Binding-site contacts:
Ligand atom O18 contacts residue ASP151 of chain 1.A at 3.4 Å (salt-bridge).
Ligand atom C21 contacts residue LYS42 of chain 1.A at 3.4 Å.
Ligand atom C20 contacts residue ASP151 of chain 1.A at 3.2 Å.
Ligand atom C14 contacts residue MET61 of chain 1.A at 3.6 Å (hydrophobic).
Ligand atom O3 contacts residue CYS93 of chain 1.A at 3.7 Å.
Ligand atom C4 contacts residue CYS93 of chain 1.A at 3.5 Å (hydrophobic).
Ligand atom C13 contacts residue ASP151 of chain 1.A at 3.5 Å.
Ligand atom O26 contacts residue ALA40 of chain 1.A at 3.7 Å.
Ligand atom C19 contacts residue SER150 of chain 1.A at 3.7 Å.
Ligand atom C21 contacts residue ASP151 of chain 1.A at 3.8 Å.
Ligand atom C23 contacts residue THR86 of chain 1.A at 3.5 Å.
Ligand atom C15 contacts residue ASP151 of chain 1.A at 3.9 Å.
Ligand atom C1 contacts residue CYS93 of chain 1.A at 1.8 Å (hydrophobic).
Ligand atom O26 contacts residue TYR88 of chain 1.A at 3.6 Å.
Ligand atom C1 contacts residue ARG137 of chain 1.A at 3.8 Å.
Ligand atom C20 contacts residue SER150 of chain 1.A at 3.5 Å.
Ligand atom C33 contacts residue VAL28 of chain 1.A at 3.9 Å (hydrophobic).
Ligand atom N25 contacts residue GLU87 of chain 1.A at 3.0 Å (salt-bridge).
Ligand atom C17 contacts residue ASP151 of chain 1.A at 3.4 Å.
Ligand atom C12 contacts residue ASP151 of chain 1.A at 3.8 Å.
Ligand atom C22 contacts residue THR86 of chain 1.A at 3.6 Å.
Ligand atom O26 contacts residue MET89 of chain 1.A at 2.9 Å (h-bond).
Ligand atom C2 contacts residue CYS93 of chain 1.A at 2.7 Å (hydrophobic).
Ligand atom N34 contacts residue VAL28 of chain 1.A at 3.8 Å.
Ligand atom C15 contacts residue MET61 of chain 1.A at 3.6 Å (hydrophobic).
Ligand atom C27 contacts residue ALA40 of chain 1.A at 3.5 Å (hydrophobic).
Ligand atom C12 contacts residue SER150 of chain 1.A at 3.8 Å.
Ligand atom C22 contacts residue LYS42 of chain 1.A at 3.8 Å.
Ligand atom N25 contacts residue ALA40 of chain 1.A at 3.4 Å.
Ligand atom N25 contacts residue MET89 of chain 1.A at 3.8 Å.
Ligand atom C16 contacts residue ASP151 of chain 1.A at 3.7 Å.
Ligand atom C33 contacts residue LEU140 of chain 1.A at 3.8 Å (hydrophobic).
Ligand atom C14 contacts residue ASP151 of chain 1.A at 3.8 Å.
Ligand atom O18 contacts residue LYS42 of chain 1.A at 3.5 Å (salt-bridge).
Ligand atom C2 contacts residue ARG137 of chain 1.A at 3.4 Å.
Ligand atom C14 contacts residue PHE152 of chain 1.A at 3.9 Å (hydrophobic).
Ligand atom C20 contacts residue LYS42 of chain 1.A at 3.5 Å.
Ligand atom N25 contacts residue THR86 of chain 1.A at 3.5 Å (h-bond).
Ligand atom C6 contacts residue LEU20 of chain 1.A at 3.8 Å (hydrophobic).
Ligand atom C27 contacts residue MET89 of chain 1.A at 3.7 Å (hydrophobic).

A small-molecule ligand and the protein it binds are described below.
Small molecule (SMILES): CCC(=O)N1C[C@@H]2C[C@H]1CN2c1ccc(C(N)=O)c(Oc2ccc(Oc3ccccc3)cc2)n1

Sequence of chain 1.A:
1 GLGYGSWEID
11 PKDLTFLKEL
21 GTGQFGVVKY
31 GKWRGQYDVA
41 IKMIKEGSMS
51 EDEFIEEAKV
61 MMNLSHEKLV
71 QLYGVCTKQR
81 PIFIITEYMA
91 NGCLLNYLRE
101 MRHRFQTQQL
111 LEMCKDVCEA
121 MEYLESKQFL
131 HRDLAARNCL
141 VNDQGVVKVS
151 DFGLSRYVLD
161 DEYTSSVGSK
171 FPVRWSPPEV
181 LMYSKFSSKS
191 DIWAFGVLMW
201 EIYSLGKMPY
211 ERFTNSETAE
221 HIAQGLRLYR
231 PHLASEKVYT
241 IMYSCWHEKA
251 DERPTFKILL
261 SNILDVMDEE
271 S